Binding-site contacts:
Ligand atom O05 contacts residue ARG97 of chain 1.A at 3.1 Å (salt-bridge).
Ligand atom F15 contacts residue ILE127 of chain 1.A at 3.2 Å.
Ligand atom C12 contacts residue MET124 of chain 1.A at 4.0 Å (hydrophobic).
Ligand atom C24 contacts residue LEU228 of chain 1.A at 4.0 Å (hydrophobic).
Ligand atom F14 contacts residue MET124 of chain 1.A at 3.4 Å.
Ligand atom C06 contacts residue LEU90 of chain 1.A at 3.3 Å (hydrophobic).
Ligand atom C19 contacts residue PHE107 of chain 1.A at 3.7 Å (hydrophobic).
Ligand atom C13 contacts residue MET124 of chain 1.A at 3.9 Å (hydrophobic).
Ligand atom C22 contacts residue ALA53 of chain 1.A at 3.9 Å (hydrophobic).
Ligand atom F14 contacts residue LEU228 of chain 1.A at 3.1 Å.
Ligand atom F16 contacts residue LEU228 of chain 1.A at 3.3 Å.
Ligand atom C17 contacts residue MET124 of chain 1.A at 3.4 Å (hydrophobic).
Ligand atom C03 contacts residue PHE107 of chain 1.A at 4.0 Å (hydrophobic).
Ligand atom C04 contacts residue GLU56 of chain 1.A at 3.4 Å.
Ligand atom C25 contacts residue LEU49 of chain 1.A at 3.3 Å (hydrophobic).
Ligand atom O05 contacts residue GLU56 of chain 1.A at 2.7 Å (salt-bridge).
Ligand atom F16 contacts residue GLY224 of chain 1.A at 3.3 Å.
Ligand atom C25 contacts residue THR50 of chain 1.A at 3.5 Å.
Ligand atom N21 contacts residue LEU87 of chain 1.A at 4.0 Å.
Ligand atom C18 contacts residue LEU131 of chain 1.A at 3.8 Å (hydrophobic).
Ligand atom C07 contacts residue LEU90 of chain 1.A at 4.0 Å (hydrophobic).
Ligand atom C26 contacts residue MET231 of chain 1.A at 3.7 Å (hydrophobic).
Ligand atom C23 contacts residue LEU228 of chain 1.A at 3.5 Å (hydrophobic).
Ligand atom C26 contacts residue LEU228 of chain 1.A at 3.6 Å (hydrophobic).
Ligand atom F15 contacts residue MET124 of chain 1.A at 3.5 Å.
Ligand atom C06 contacts residue LEU94 of chain 1.A at 3.9 Å (hydrophobic).
Ligand atom C25 contacts residue ALA53 of chain 1.A at 3.9 Å (hydrophobic).
Ligand atom C17 contacts residue ILE127 of chain 1.A at 3.9 Å (hydrophobic).
Ligand atom O01 contacts residue LEU49 of chain 1.A at 3.0 Å (h-bond).
Ligand atom F14 contacts residue MET46 of chain 1.A at 3.8 Å.
Ligand atom C26 contacts residue THR50 of chain 1.A at 3.7 Å.
Ligand atom O05 contacts residue LEU90 of chain 1.A at 4.0 Å.
Ligand atom F14 contacts residue HIS227 of chain 1.A at 3.4 Å.
Ligand atom C22 contacts residue LEU87 of chain 1.A at 3.9 Å (hydrophobic).
Ligand atom F15 contacts residue HIS227 of chain 1.A at 3.4 Å.
Ligand atom C03 contacts residue GLU56 of chain 1.A at 3.4 Å.
Ligand atom C13 contacts residue HIS227 of chain 1.A at 3.9 Å.
Ligand atom N20 contacts residue LEU228 of chain 1.A at 3.8 Å.
Ligand atom O01 contacts residue ALA53 of chain 1.A at 3.8 Å.
Ligand atom C13 contacts residue LEU228 of chain 1.A at 3.8 Å (hydrophobic).

Sequence of chain 1.A:
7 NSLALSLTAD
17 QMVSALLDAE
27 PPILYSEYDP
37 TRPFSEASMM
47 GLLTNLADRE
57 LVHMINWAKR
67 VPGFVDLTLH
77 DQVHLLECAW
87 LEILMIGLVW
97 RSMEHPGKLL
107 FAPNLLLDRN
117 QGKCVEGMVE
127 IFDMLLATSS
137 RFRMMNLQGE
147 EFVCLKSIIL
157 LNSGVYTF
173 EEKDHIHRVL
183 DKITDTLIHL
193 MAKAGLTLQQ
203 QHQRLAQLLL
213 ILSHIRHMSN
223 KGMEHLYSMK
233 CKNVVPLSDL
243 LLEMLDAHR

This small molecule binds to this protein.
Small molecule (SMILES): CC(C)=CCn1nc2c(C(F)(F)F)cccc2c1-c1ccc(O)cc1O